Sequence of chain 1.B:
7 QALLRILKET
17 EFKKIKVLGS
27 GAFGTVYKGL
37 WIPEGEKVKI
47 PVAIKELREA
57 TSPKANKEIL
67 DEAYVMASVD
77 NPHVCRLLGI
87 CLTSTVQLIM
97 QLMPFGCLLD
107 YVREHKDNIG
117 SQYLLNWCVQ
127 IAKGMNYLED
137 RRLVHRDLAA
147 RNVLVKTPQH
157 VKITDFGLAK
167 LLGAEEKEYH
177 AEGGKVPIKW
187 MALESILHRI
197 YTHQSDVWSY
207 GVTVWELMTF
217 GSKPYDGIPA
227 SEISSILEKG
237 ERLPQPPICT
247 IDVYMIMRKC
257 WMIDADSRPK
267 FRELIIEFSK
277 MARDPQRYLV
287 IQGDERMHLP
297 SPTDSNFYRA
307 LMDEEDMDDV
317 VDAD

Binding-site contacts:
Ligand atom C14 contacts residue ASP161 of chain 1.B at 2.9 Å.
Ligand atom C26 contacts residue GLY102 of chain 1.B at 3.7 Å.
Ligand atom C04 contacts residue MET96 of chain 1.B at 3.5 Å (hydrophobic).
Ligand atom C05 contacts residue LYS51 of chain 1.B at 3.7 Å.
Ligand atom C15 contacts residue ASN148 of chain 1.B at 3.2 Å.
Ligand atom F07 contacts residue LEU94 of chain 1.B at 3.5 Å.
Ligand atom C11 contacts residue LYS51 of chain 1.B at 3.7 Å.
Ligand atom N12 contacts residue VAL32 of chain 1.B at 3.7 Å.
Ligand atom N24 contacts residue LEU98 of chain 1.B at 3.7 Å.
Ligand atom C08 contacts residue LYS51 of chain 1.B at 3.8 Å.
Ligand atom N17 contacts residue GLN97 of chain 1.B at 3.6 Å.
Ligand atom C25 contacts residue MET99 of chain 1.B at 3.8 Å (hydrophobic).
Ligand atom N12 contacts residue LYS51 of chain 1.B at 2.9 Å (salt-bridge).
Ligand atom C18 contacts residue MET99 of chain 1.B at 3.8 Å (hydrophobic).
Ligand atom N17 contacts residue MET99 of chain 1.B at 3.0 Å (h-bond).
Ligand atom N17 contacts residue ALA49 of chain 1.B at 3.5 Å.
Ligand atom C04 contacts residue LYS51 of chain 1.B at 3.5 Å.
Ligand atom C21 contacts residue LEU150 of chain 1.B at 3.4 Å (hydrophobic).
Ligand atom C14 contacts residue LYS51 of chain 1.B at 3.4 Å.
Ligand atom C01 contacts residue ASP161 of chain 1.B at 3.6 Å.
Ligand atom C27 contacts residue GLY102 of chain 1.B at 3.8 Å.
Ligand atom C31 contacts residue LEU24 of chain 1.B at 3.5 Å (hydrophobic).
Ligand atom C03 contacts residue MET96 of chain 1.B at 3.2 Å (hydrophobic).
Ligand atom C22 contacts residue LEU150 of chain 1.B at 3.7 Å (hydrophobic).
Ligand atom C22 contacts residue MET99 of chain 1.B at 3.7 Å (hydrophobic).
Ligand atom C22 contacts residue ALA49 of chain 1.B at 3.4 Å (hydrophobic).
Ligand atom C01 contacts residue THR160 of chain 1.B at 3.6 Å.
Ligand atom C14 contacts residue ASN148 of chain 1.B at 3.4 Å.
Ligand atom O16 contacts residue ASN148 of chain 1.B at 3.4 Å (h-bond).
Ligand atom C06 contacts residue LYS51 of chain 1.B at 3.7 Å.
Ligand atom F07 contacts residue MET96 of chain 1.B at 3.1 Å.
Ligand atom C20 contacts residue LEU150 of chain 1.B at 3.7 Å (hydrophobic).
Ligand atom C22 contacts residue GLN97 of chain 1.B at 3.3 Å.
Ligand atom C27 contacts residue MET99 of chain 1.B at 3.2 Å (hydrophobic).
Ligand atom C02 contacts residue MET96 of chain 1.B at 3.3 Å (hydrophobic).
Ligand atom C15 contacts residue ASP161 of chain 1.B at 3.7 Å.
Ligand atom C28 contacts residue PRO100 of chain 1.B at 3.3 Å (hydrophobic).
Ligand atom C01 contacts residue LYS51 of chain 1.B at 3.7 Å.
Ligand atom N24 contacts residue MET99 of chain 1.B at 3.0 Å (h-bond).
Ligand atom F07 contacts residue ILE95 of chain 1.B at 3.7 Å.

The protein below binds the small molecule below.
Small molecule (SMILES): OCCCc1nc(-c2ccc(F)cc2)c(-c2ccnc3[nH]c(-c4ccccc4)cc23)[nH]1